Binding-site contacts:
Ligand atom C8 contacts residue ASN17 of chain 2.B at 3.9 Å.
Ligand atom N2 contacts residue GLY15 of chain 2.B at 3.6 Å.
Ligand atom C1 contacts residue ASN17 of chain 2.B at 1.4 Å.
Ligand atom C7 contacts residue THR34 of chain 2.B at 4.5 Å.
Ligand atom C8 contacts residue GLY15 of chain 2.B at 3.5 Å.
Ligand atom C6 contacts residue ASN17 of chain 2.B at 4.3 Å.
Ligand atom O5 contacts residue ASN17 of chain 2.B at 2.4 Å (h-bond).
Ligand atom C7 contacts residue GLY15 of chain 2.B at 4.0 Å.
Ligand atom C3 contacts residue ASN17 of chain 2.B at 3.6 Å.
Ligand atom O5 contacts residue LEU123 of chain 2.B at 4.0 Å.
Ligand atom C4 contacts residue ASN17 of chain 2.B at 4.2 Å.
Ligand atom C8 contacts residue SER16 of chain 2.B at 4.5 Å.
Ligand atom C7 contacts residue ASN17 of chain 2.B at 2.9 Å.
Ligand atom O7 contacts residue THR34 of chain 2.B at 3.7 Å.
Ligand atom N2 contacts residue ASN17 of chain 2.B at 2.5 Å (h-bond).
Ligand atom C8 contacts residue ALA36 of chain 2.B at 3.8 Å (hydrophobic).
Ligand atom C5 contacts residue ASN17 of chain 2.B at 3.7 Å.
Ligand atom C8 contacts residue THR34 of chain 2.B at 4.1 Å.
Ligand atom O7 contacts residue ASN17 of chain 2.B at 3.2 Å (h-bond).
Ligand atom C8 contacts residue THR35 of chain 2.B at 4.2 Å.
Ligand atom C2 contacts residue ASN17 of chain 2.B at 2.4 Å.

Sequence of chain 2.B:
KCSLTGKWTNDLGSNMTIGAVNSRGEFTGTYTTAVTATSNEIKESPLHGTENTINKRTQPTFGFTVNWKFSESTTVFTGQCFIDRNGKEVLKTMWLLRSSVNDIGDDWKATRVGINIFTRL

A protein and the small-molecule ligand that binds it are described below.
Small molecule (SMILES): CC(=O)N[C@@H]1[C@@H](O)[C@H](O)[C@@H](CO)O[C@H]1O